Binding-site contacts:
Ligand atom C8 contacts residue GLY150 of chain 48.C at 3.8 Å.
Ligand atom C1 contacts residue MET151 of chain 48.C at 3.6 Å (hydrophobic).
Ligand atom O5 contacts residue ASN154 of chain 48.C at 4.0 Å.
Ligand atom O3 contacts residue SER95 of chain 48.H at 3.2 Å (h-bond).
Ligand atom C7 contacts residue GLY150 of chain 48.C at 3.7 Å.
Ligand atom C8 contacts residue ASN154 of chain 48.C at 4.2 Å.
Ligand atom C1 contacts residue SER95 of chain 48.H at 3.6 Å.
Ligand atom C1 contacts residue ASN154 of chain 48.C at 3.1 Å.
Ligand atom C1 contacts residue LEU96 of chain 48.H at 3.9 Å (hydrophobic).
Ligand atom N2 contacts residue SER95 of chain 48.H at 2.6 Å (h-bond).
Ligand atom N2 contacts residue LEU96 of chain 48.H at 3.6 Å.
Ligand atom O3 contacts residue LEU96 of chain 48.H at 4.1 Å.
Ligand atom O7 contacts residue MET151 of chain 48.C at 3.3 Å.
Ligand atom C2 contacts residue ASN154 of chain 48.C at 4.0 Å.
Ligand atom C4 contacts residue LEU96 of chain 48.H at 4.3 Å (hydrophobic).
Ligand atom C2 contacts residue LEU96 of chain 48.H at 3.6 Å (hydrophobic).
Ligand atom N2 contacts residue ASN154 of chain 48.C at 3.9 Å.
Ligand atom C7 contacts residue SER95 of chain 48.H at 3.5 Å.
Ligand atom C7 contacts residue ASN154 of chain 48.C at 3.4 Å.
Ligand atom O4 contacts residue LEU96 of chain 48.H at 3.2 Å.
Ligand atom O7 contacts residue HIS148 of chain 48.C at 4.0 Å.
Ligand atom O5 contacts residue MET151 of chain 48.C at 3.8 Å.
Ligand atom C8 contacts residue SER95 of chain 48.H at 3.5 Å.
Ligand atom C3 contacts residue SER95 of chain 48.H at 3.2 Å.
Ligand atom C7 contacts residue MET151 of chain 48.C at 4.3 Å (hydrophobic).
Ligand atom O5 contacts residue LEU96 of chain 48.H at 4.5 Å.
Ligand atom O7 contacts residue ASN154 of chain 48.C at 2.9 Å (h-bond).
Ligand atom C2 contacts residue MET151 of chain 48.C at 4.1 Å (hydrophobic).
Ligand atom O7 contacts residue GLY150 of chain 48.C at 2.8 Å (h-bond).
Ligand atom C2 contacts residue SER95 of chain 48.H at 3.4 Å.
Ligand atom C8 contacts residue ASP94 of chain 48.H at 3.5 Å.
Ligand atom C3 contacts residue LEU96 of chain 48.H at 4.2 Å (hydrophobic).

This protein binds this small molecule.
Small molecule (SMILES): CC(=O)N[C@H]1[C@H](O[C@H]2[C@H](O)[C@@H](NC(C)=O)CO[C@@H]2CO)O[C@H](CO)[C@@H](O)[C@@H]1O

Sequence of chain 48.C:
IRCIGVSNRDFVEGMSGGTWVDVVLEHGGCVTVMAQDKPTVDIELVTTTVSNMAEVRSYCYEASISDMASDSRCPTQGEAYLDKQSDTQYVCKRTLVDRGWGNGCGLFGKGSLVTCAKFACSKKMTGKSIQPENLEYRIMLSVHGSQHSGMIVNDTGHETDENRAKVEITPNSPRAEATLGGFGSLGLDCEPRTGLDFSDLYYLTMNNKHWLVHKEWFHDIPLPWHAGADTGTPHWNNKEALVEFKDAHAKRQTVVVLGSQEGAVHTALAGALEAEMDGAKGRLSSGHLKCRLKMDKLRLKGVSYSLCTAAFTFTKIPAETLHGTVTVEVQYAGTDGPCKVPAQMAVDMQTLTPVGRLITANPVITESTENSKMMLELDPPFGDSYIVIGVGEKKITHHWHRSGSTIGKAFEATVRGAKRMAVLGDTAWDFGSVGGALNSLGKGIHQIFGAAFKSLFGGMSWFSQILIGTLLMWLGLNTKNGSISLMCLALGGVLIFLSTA

Sequence of chain 48.H:
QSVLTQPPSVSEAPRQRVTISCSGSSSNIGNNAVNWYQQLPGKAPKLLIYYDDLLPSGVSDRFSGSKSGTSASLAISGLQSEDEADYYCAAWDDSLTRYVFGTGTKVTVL